Sequence of chain 1.B:
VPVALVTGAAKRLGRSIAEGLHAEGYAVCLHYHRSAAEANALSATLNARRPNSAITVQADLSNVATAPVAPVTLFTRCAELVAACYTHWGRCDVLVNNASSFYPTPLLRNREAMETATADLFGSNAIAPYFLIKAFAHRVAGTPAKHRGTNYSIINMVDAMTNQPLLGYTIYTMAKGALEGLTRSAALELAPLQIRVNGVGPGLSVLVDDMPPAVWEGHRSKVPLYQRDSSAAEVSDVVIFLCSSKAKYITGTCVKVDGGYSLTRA

A small-molecule ligand and the protein it binds are described below.
Small molecule (SMILES): COc1cc(Cc2cnc(N)nc2N)cc(OC)c1OC

Binding-site contacts:
Ligand atom C9 contacts residue LEU226 of chain 1.B at 3.4 Å (hydrophobic).
Ligand atom C1 contacts residue NDP1 of chain 1.G at 3.6 Å.
Ligand atom N2 contacts residue NDP1 of chain 1.G at 3.5 Å.
Ligand atom C20 contacts residue HIS241 of chain 1.B at 3.3 Å.
Ligand atom C8 contacts residue NDP1 of chain 1.G at 3.8 Å.
Ligand atom C1 contacts residue PHE113 of chain 1.B at 3.4 Å (hydrophobic).
Ligand atom O13 contacts residue PHE113 of chain 1.B at 4.1 Å.
Ligand atom C14 contacts residue PHE113 of chain 1.B at 3.6 Å (hydrophobic).
Ligand atom C12 contacts residue PHE113 of chain 1.B at 4.2 Å (hydrophobic).
Ligand atom N2 contacts residue PHE113 of chain 1.B at 3.3 Å.
Ligand atom N4 contacts residue TYR194 of chain 1.B at 3.1 Å (h-bond).
Ligand atom C11 contacts residue PHE113 of chain 1.B at 3.7 Å (hydrophobic).
Ligand atom N2 contacts residue TYR194 of chain 1.B at 3.4 Å (h-bond).
Ligand atom C21 contacts residue LEU188 of chain 1.B at 4.0 Å (hydrophobic).
Ligand atom C8 contacts residue PHE113 of chain 1.B at 3.7 Å (hydrophobic).
Ligand atom N5 contacts residue PHE113 of chain 1.B at 3.6 Å.
Ligand atom C14 contacts residue TYR191 of chain 1.B at 3.3 Å (hydrophobic).
Ligand atom C21 contacts residue LEU226 of chain 1.B at 3.9 Å (hydrophobic).
Ligand atom C17 contacts residue MET233 of chain 1.B at 4.0 Å (hydrophobic).
Ligand atom C17 contacts residue HIS241 of chain 1.B at 3.7 Å.
Ligand atom C9 contacts residue NDP1 of chain 1.G at 4.0 Å.
Ligand atom C20 contacts residue LEU188 of chain 1.B at 3.5 Å (hydrophobic).
Ligand atom C10 contacts residue LEU226 of chain 1.B at 4.1 Å (hydrophobic).
Ligand atom N5 contacts residue NDP1 of chain 1.G at 3.5 Å.
Ligand atom N4 contacts residue NDP1 of chain 1.G at 3.5 Å (h-bond).
Ligand atom N4 contacts residue PHE113 of chain 1.B at 3.5 Å.
Ligand atom C1 contacts residue ASP181 of chain 1.B at 4.1 Å.
Ligand atom N7 contacts residue NDP1 of chain 1.G at 3.2 Å (h-bond).
Ligand atom C6 contacts residue NDP1 of chain 1.G at 3.4 Å.
Ligand atom C3 contacts residue PHE113 of chain 1.B at 3.6 Å (hydrophobic).
Ligand atom O19 contacts residue LEU188 of chain 1.B at 3.4 Å.
Ligand atom O19 contacts residue HIS241 of chain 1.B at 3.5 Å.
Ligand atom N2 contacts residue ASP181 of chain 1.B at 3.6 Å.
Ligand atom C9 contacts residue LEU229 of chain 1.B at 4.1 Å (hydrophobic).
Ligand atom C3 contacts residue NDP1 of chain 1.G at 3.6 Å.
Ligand atom C10 contacts residue LEU229 of chain 1.B at 3.9 Å (hydrophobic).
Ligand atom C3 contacts residue TYR194 of chain 1.B at 3.7 Å (hydrophobic).
Ligand atom C18 contacts residue LEU188 of chain 1.B at 3.9 Å (hydrophobic).
Ligand atom C6 contacts residue PHE113 of chain 1.B at 3.7 Å (hydrophobic).
Ligand atom C20 contacts residue ARG287 of chain 1.C at 3.9 Å.

Sequence of chain 1.C:
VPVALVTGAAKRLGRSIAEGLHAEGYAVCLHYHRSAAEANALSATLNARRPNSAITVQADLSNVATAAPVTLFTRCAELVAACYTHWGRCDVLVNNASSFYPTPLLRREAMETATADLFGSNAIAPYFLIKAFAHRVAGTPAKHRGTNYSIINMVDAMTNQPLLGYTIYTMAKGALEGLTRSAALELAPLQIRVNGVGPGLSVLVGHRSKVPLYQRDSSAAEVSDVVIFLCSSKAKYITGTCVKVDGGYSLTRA